Sequence of chain 1.B:
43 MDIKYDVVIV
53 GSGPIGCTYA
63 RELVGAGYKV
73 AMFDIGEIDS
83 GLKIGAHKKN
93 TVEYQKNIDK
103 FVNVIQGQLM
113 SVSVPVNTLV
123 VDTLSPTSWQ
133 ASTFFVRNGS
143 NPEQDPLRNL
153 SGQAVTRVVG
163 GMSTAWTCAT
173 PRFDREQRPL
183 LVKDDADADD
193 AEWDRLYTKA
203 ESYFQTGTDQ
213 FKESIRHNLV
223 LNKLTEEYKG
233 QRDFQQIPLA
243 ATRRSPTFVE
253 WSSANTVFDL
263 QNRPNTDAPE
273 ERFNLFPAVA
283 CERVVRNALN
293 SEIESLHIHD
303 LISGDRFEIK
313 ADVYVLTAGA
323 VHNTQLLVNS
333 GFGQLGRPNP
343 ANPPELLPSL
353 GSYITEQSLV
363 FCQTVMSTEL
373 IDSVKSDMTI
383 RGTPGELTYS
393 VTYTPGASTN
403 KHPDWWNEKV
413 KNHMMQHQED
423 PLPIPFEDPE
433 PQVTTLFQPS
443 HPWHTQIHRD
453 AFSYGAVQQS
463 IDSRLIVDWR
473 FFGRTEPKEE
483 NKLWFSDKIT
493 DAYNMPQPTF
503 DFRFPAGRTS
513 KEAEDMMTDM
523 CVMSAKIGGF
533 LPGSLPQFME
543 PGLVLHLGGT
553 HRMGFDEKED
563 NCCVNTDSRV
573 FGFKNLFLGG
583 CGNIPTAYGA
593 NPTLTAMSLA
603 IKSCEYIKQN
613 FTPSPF

A protein and the small-molecule ligand that binds it are described below.
Small molecule (SMILES): OC[C@H]1O[C@@H](O)[C@H](F)[C@@H](O)[C@H]1O

Binding-site contacts:
Ligand atom O5 contacts residue FAD1 of chain 1.I at 3.4 Å (h-bond).
Ligand atom C3 contacts residue PHE474 of chain 1.B at 4.0 Å (hydrophobic).
Ligand atom O4 contacts residue THR169 of chain 1.B at 3.3 Å (h-bond).
Ligand atom O4 contacts residue FAD1 of chain 1.I at 3.6 Å.
Ligand atom F2 contacts residue GLN448 of chain 1.B at 2.9 Å.
Ligand atom O6 contacts residue TYR456 of chain 1.B at 2.8 Å (h-bond).
Ligand atom C6 contacts residue VAL546 of chain 1.B at 3.5 Å (hydrophobic).
Ligand atom O3 contacts residue GLN448 of chain 1.B at 3.2 Å (h-bond).
Ligand atom C3 contacts residue ASP452 of chain 1.B at 3.3 Å.
Ligand atom O3 contacts residue ASP452 of chain 1.B at 2.3 Å (salt-bridge).
Ligand atom O3 contacts residue ARG472 of chain 1.B at 3.5 Å.
Ligand atom C2 contacts residue ASN593 of chain 1.B at 3.9 Å.
Ligand atom C5 contacts residue TYR456 of chain 1.B at 4.0 Å (hydrophobic).
Ligand atom F2 contacts residue PHE474 of chain 1.B at 3.8 Å.
Ligand atom F2 contacts residue ASN593 of chain 1.B at 2.8 Å.
Ligand atom O1 contacts residue HIS548 of chain 1.B at 2.4 Å (h-bond).
Ligand atom O5 contacts residue VAL546 of chain 1.B at 3.3 Å (h-bond).
Ligand atom C4 contacts residue TYR456 of chain 1.B at 3.5 Å (hydrophobic).
Ligand atom O6 contacts residue LEU545 of chain 1.B at 2.8 Å (h-bond).
Ligand atom O3 contacts residue HIS450 of chain 1.B at 3.5 Å.
Ligand atom O5 contacts residue HIS548 of chain 1.B at 3.8 Å.
Ligand atom F2 contacts residue FAD1 of chain 1.I at 3.6 Å.
Ligand atom C1 contacts residue HIS548 of chain 1.B at 3.2 Å.
Ligand atom C1 contacts residue VAL546 of chain 1.B at 4.0 Å (hydrophobic).
Ligand atom O1 contacts residue FAD1 of chain 1.I at 2.9 Å.
Ligand atom C2 contacts residue FAD1 of chain 1.I at 3.5 Å.
Ligand atom C4 contacts residue ASP452 of chain 1.B at 3.4 Å.
Ligand atom C6 contacts residue PHE454 of chain 1.B at 3.6 Å (hydrophobic).
Ligand atom C3 contacts residue ARG472 of chain 1.B at 3.9 Å.
Ligand atom C6 contacts residue TYR456 of chain 1.B at 3.9 Å (hydrophobic).
Ligand atom O4 contacts residue ASP452 of chain 1.B at 2.8 Å (salt-bridge).
Ligand atom O6 contacts residue VAL546 of chain 1.B at 3.6 Å.
Ligand atom C6 contacts residue LEU545 of chain 1.B at 3.3 Å (hydrophobic).
Ligand atom C3 contacts residue GLN448 of chain 1.B at 3.9 Å.
Ligand atom O6 contacts residue PHE454 of chain 1.B at 3.5 Å.
Ligand atom C1 contacts residue FAD1 of chain 1.I at 3.4 Å.
Ligand atom O1 contacts residue ASN593 of chain 1.B at 3.2 Å (h-bond).
Ligand atom C2 contacts residue GLN448 of chain 1.B at 3.9 Å.
Ligand atom C5 contacts residue VAL546 of chain 1.B at 3.5 Å (hydrophobic).
Ligand atom C1 contacts residue ASN593 of chain 1.B at 3.9 Å.